Sequence of chain 1.A:
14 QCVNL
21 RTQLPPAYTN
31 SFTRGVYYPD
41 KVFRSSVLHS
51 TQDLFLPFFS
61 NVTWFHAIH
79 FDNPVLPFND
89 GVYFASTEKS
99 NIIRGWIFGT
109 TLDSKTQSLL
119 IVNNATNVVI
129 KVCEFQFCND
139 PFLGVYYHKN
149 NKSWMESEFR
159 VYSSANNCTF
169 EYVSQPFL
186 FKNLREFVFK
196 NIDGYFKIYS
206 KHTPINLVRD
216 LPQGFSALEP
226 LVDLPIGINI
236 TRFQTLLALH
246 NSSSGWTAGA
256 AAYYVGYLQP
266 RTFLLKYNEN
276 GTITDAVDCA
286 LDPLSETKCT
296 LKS

This protein binds this small molecule.
Small molecule (SMILES): CC(=O)N[C@@H]1[C@@H](O)[C@H](O)[C@@H](CO)O[C@H]1O

Binding-site contacts:
Ligand atom C7 contacts residue ASN275 of chain 1.A at 3.4 Å.
Ligand atom C3 contacts residue ASN275 of chain 1.A at 3.9 Å.
Ligand atom N2 contacts residue ASN275 of chain 1.A at 2.9 Å (h-bond).
Ligand atom C8 contacts residue GLU274 of chain 1.A at 3.1 Å.
Ligand atom C5 contacts residue ASN275 of chain 1.A at 3.8 Å.
Ligand atom C2 contacts residue ASN275 of chain 1.A at 2.5 Å.
Ligand atom O7 contacts residue ASN273 of chain 1.A at 3.7 Å.
Ligand atom C7 contacts residue ASN273 of chain 1.A at 3.9 Å.
Ligand atom O5 contacts residue ASN275 of chain 1.A at 2.4 Å (h-bond).
Ligand atom C4 contacts residue ASN275 of chain 1.A at 4.3 Å.
Ligand atom C8 contacts residue ASN273 of chain 1.A at 3.4 Å.
Ligand atom O7 contacts residue ASN275 of chain 1.A at 3.5 Å (h-bond).
Ligand atom C1 contacts residue ASN275 of chain 1.A at 1.5 Å.
Ligand atom C8 contacts residue ASN275 of chain 1.A at 4.5 Å.